The protein below binds the small molecule below.
Small molecule (SMILES): CC(=O)N[C@@H]1[C@@H](O)[C@H](O)[C@@H](CO)O[C@H]1O

Binding-site contacts:
Ligand atom C7 contacts residue ASN239 of chain 1.A at 3.9 Å.
Ligand atom C2 contacts residue ASN239 of chain 1.A at 2.4 Å.
Ligand atom O6 contacts residue LEU238 of chain 1.A at 2.5 Å (h-bond).
Ligand atom C6 contacts residue LEU238 of chain 1.A at 3.5 Å (hydrophobic).
Ligand atom O6 contacts residue MET237 of chain 1.A at 3.5 Å (h-bond).
Ligand atom C6 contacts residue ASN239 of chain 1.A at 3.1 Å.
Ligand atom C4 contacts residue ASN239 of chain 1.A at 3.4 Å.
Ligand atom O7 contacts residue ASN239 of chain 1.A at 3.5 Å (h-bond).
Ligand atom C5 contacts residue MET237 of chain 1.A at 4.5 Å (hydrophobic).
Ligand atom O6 contacts residue LYS212 of chain 1.A at 4.0 Å.
Ligand atom C1 contacts residue ASN239 of chain 1.A at 1.4 Å.
Ligand atom C3 contacts residue ASN239 of chain 1.A at 3.5 Å.
Ligand atom O5 contacts residue LEU238 of chain 1.A at 4.0 Å.
Ligand atom N2 contacts residue ASN239 of chain 1.A at 3.5 Å (h-bond).
Ligand atom O6 contacts residue ASN239 of chain 1.A at 3.9 Å.
Ligand atom C6 contacts residue MET237 of chain 1.A at 3.2 Å (hydrophobic).
Ligand atom C5 contacts residue ASN239 of chain 1.A at 3.1 Å.
Ligand atom C5 contacts residue LEU238 of chain 1.A at 4.3 Å (hydrophobic).
Ligand atom O5 contacts residue ASN239 of chain 1.A at 2.5 Å (h-bond).

Sequence of chain 1.A:
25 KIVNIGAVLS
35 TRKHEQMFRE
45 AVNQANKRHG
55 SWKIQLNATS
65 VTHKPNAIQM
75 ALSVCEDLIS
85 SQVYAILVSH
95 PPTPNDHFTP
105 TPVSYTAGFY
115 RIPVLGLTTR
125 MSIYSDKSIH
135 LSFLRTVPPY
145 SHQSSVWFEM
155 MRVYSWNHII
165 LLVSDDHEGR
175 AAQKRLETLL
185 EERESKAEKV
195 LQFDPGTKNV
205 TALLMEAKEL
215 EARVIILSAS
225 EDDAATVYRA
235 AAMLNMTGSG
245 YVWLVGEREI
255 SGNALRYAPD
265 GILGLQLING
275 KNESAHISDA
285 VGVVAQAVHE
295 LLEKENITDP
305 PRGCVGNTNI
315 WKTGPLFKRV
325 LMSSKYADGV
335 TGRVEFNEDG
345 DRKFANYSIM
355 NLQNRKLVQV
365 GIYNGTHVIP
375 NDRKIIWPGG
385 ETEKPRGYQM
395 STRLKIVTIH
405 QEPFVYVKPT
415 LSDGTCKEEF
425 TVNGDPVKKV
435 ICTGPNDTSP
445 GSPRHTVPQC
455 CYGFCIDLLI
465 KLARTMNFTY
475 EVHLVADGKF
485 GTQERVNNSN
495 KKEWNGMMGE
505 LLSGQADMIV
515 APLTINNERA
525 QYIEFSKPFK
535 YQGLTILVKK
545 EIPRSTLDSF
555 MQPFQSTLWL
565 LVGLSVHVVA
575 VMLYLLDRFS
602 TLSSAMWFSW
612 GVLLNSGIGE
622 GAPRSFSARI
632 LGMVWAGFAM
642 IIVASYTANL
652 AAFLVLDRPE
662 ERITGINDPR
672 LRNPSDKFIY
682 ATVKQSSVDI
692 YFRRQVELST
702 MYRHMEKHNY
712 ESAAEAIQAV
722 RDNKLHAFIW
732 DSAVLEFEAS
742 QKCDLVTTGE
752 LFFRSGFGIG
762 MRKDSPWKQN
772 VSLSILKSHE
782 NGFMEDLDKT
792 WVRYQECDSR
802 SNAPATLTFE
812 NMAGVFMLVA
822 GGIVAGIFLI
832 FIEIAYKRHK